Sequence of chain 2.A:
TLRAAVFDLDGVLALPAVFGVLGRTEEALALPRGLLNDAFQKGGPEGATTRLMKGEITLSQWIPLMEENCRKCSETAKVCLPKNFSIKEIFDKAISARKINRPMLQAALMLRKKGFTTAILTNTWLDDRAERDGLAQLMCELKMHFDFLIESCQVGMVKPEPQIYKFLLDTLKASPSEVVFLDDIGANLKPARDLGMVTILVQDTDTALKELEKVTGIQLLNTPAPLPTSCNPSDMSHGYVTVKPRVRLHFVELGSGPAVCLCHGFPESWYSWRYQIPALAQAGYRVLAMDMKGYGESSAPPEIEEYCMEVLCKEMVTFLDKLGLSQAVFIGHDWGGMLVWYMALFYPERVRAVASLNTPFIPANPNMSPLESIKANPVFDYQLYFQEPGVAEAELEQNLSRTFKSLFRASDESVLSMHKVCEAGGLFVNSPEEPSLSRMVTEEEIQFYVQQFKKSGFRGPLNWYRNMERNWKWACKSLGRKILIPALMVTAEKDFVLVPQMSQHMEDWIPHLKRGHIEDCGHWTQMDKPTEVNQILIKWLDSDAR

Binding-site contacts:
Ligand atom C14 contacts residue ILE375 of chain 2.A at 4.0 Å (hydrophobic).
Ligand atom C16 contacts residue TYR383 of chain 2.A at 3.4 Å (hydrophobic).
Ligand atom C2 contacts residue TRP336 of chain 2.A at 3.7 Å (hydrophobic).
Ligand atom C13 contacts residue TRP336 of chain 2.A at 4.1 Å (hydrophobic).
Ligand atom C11 contacts residue MET469 of chain 2.A at 4.1 Å (hydrophobic).
Ligand atom O18 contacts residue GLN384 of chain 2.A at 4.4 Å.
Ligand atom C16 contacts residue TRP336 of chain 2.A at 3.8 Å (hydrophobic).
Ligand atom O18 contacts residue ASP335 of chain 2.A at 2.9 Å (salt-bridge).
Ligand atom C6 contacts residue GLN384 of chain 2.A at 4.1 Å.
Ligand atom C16 contacts residue ASP335 of chain 2.A at 3.4 Å.
Ligand atom C10 contacts residue TRP336 of chain 2.A at 3.7 Å (hydrophobic).
Ligand atom C15 contacts residue SER374 of chain 2.A at 3.8 Å.
Ligand atom C16 contacts residue GLN384 of chain 2.A at 4.1 Å.
Ligand atom C10 contacts residue THR360 of chain 2.A at 4.1 Å.
Ligand atom C7 contacts residue PHE381 of chain 2.A at 3.9 Å (hydrophobic).
Ligand atom C17 contacts residue PRO371 of chain 2.A at 4.1 Å (hydrophobic).
Ligand atom C5 contacts residue GLN384 of chain 2.A at 4.1 Å.
Ligand atom C7 contacts residue ILE375 of chain 2.A at 4.0 Å (hydrophobic).
Ligand atom C12 contacts residue PHE381 of chain 2.A at 4.2 Å (hydrophobic).
Ligand atom C3 contacts residue GLN384 of chain 2.A at 4.0 Å.
Ligand atom C5 contacts residue TRP336 of chain 2.A at 3.6 Å (hydrophobic).
Ligand atom C13 contacts residue TYR383 of chain 2.A at 3.9 Å (hydrophobic).
Ligand atom C2 contacts residue GLN384 of chain 2.A at 3.8 Å.
Ligand atom O4 contacts residue GLN384 of chain 2.A at 4.0 Å.
Ligand atom C6 contacts residue LEU499 of chain 2.A at 3.9 Å (hydrophobic).
Ligand atom C3 contacts residue PHE381 of chain 2.A at 4.2 Å (hydrophobic).
Ligand atom C1 contacts residue GLN384 of chain 2.A at 3.8 Å.
Ligand atom C16 contacts residue TYR466 of chain 2.A at 3.1 Å (hydrophobic).
Ligand atom C13 contacts residue LEU499 of chain 2.A at 4.0 Å (hydrophobic).
Ligand atom C10 contacts residue ASP335 of chain 2.A at 3.6 Å.
Ligand atom C13 contacts residue ASP335 of chain 2.A at 3.2 Å.
Ligand atom C9 contacts residue ILE375 of chain 2.A at 3.6 Å (hydrophobic).
Ligand atom C17 contacts residue SER374 of chain 2.A at 3.9 Å.
Ligand atom C12 contacts residue ILE375 of chain 2.A at 4.1 Å (hydrophobic).
Ligand atom C7 contacts residue GLN384 of chain 2.A at 3.7 Å.
Ligand atom O18 contacts residue TYR383 of chain 2.A at 2.5 Å (h-bond).
Ligand atom O18 contacts residue TYR466 of chain 2.A at 2.7 Å (h-bond).
Ligand atom C8 contacts residue GLN384 of chain 2.A at 4.2 Å.
Ligand atom C14 contacts residue PRO371 of chain 2.A at 3.9 Å (hydrophobic).
Ligand atom C11 contacts residue ILE375 of chain 2.A at 3.6 Å (hydrophobic).

This small molecule binds to this protein.
Small molecule (SMILES): OCCCc1ccc(OCc2ccccc2)cc1